Sequence of chain 1.B:
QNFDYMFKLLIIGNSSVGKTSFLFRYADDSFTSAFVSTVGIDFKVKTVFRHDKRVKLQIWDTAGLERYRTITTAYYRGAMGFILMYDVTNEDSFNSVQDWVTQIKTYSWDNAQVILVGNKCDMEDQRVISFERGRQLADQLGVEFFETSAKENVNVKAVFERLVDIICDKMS

Binding-site contacts:
Ligand atom O1G contacts residue LYS36 of chain 1.B at 2.6 Å (salt-bridge).
Ligand atom N3B contacts residue MG1 of chain 1.H at 3.5 Å.
Ligand atom O2' contacts residue PHE48 of chain 1.B at 3.3 Å.
Ligand atom O2' contacts residue SER50 of chain 1.B at 3.3 Å (h-bond).
Ligand atom N2 contacts residue ASP139 of chain 1.B at 2.9 Å (salt-bridge).
Ligand atom N2 contacts residue MET140 of chain 1.B at 3.3 Å.
Ligand atom PB contacts residue LYS36 of chain 1.B at 3.5 Å.
Ligand atom O6 contacts residue LYS168 of chain 1.B at 3.2 Å (salt-bridge).
Ligand atom O2' contacts residue THR49 of chain 1.B at 2.8 Å (h-bond).
Ligand atom O3G contacts residue SER54 of chain 1.B at 2.9 Å (h-bond).
Ligand atom O1A contacts residue THR37 of chain 1.B at 3.5 Å (h-bond).
Ligand atom O6 contacts residue LYS137 of chain 1.B at 3.5 Å.
Ligand atom N1 contacts residue ASP139 of chain 1.B at 2.8 Å (salt-bridge).
Ligand atom O1A contacts residue SER38 of chain 1.B at 2.8 Å (h-bond).
Ligand atom O6 contacts residue ASN136 of chain 1.B at 3.4 Å (h-bond).
Ligand atom O1G contacts residue SER32 of chain 1.B at 3.4 Å.
Ligand atom O4' contacts residue LYS137 of chain 1.B at 3.2 Å (salt-bridge).
Ligand atom O1B contacts residue THR37 of chain 1.B at 3.0 Å (h-bond).
Ligand atom O1B contacts residue MG1 of chain 1.H at 2.1 Å.
Ligand atom O1G contacts residue GLY81 of chain 1.B at 2.8 Å (h-bond).
Ligand atom O3G contacts residue SER32 of chain 1.B at 2.7 Å (h-bond).
Ligand atom N2 contacts residue LYS168 of chain 1.B at 3.4 Å.
Ligand atom O2G contacts residue MG1 of chain 1.H at 2.0 Å.
Ligand atom O1A contacts residue GLY35 of chain 1.B at 3.3 Å.
Ligand atom O6 contacts residue ASP139 of chain 1.B at 3.4 Å (salt-bridge).
Ligand atom PG contacts residue MG1 of chain 1.H at 3.2 Å.
Ligand atom O2G contacts residue THR55 of chain 1.B at 2.8 Å (h-bond).
Ligand atom O2B contacts residue LYS36 of chain 1.B at 2.8 Å (salt-bridge).
Ligand atom N1 contacts residue LYS168 of chain 1.B at 3.4 Å.
Ligand atom O2B contacts residue VAL34 of chain 1.B at 3.3 Å (h-bond).
Ligand atom PB contacts residue MG1 of chain 1.H at 3.3 Å.
Ligand atom N3B contacts residue SER33 of chain 1.B at 3.0 Å (h-bond).
Ligand atom O2B contacts residue GLY35 of chain 1.B at 3.0 Å (h-bond).
Ligand atom O6 contacts residue SER166 of chain 1.B at 3.4 Å (h-bond).
Ligand atom O3' contacts residue SER50 of chain 1.B at 2.7 Å (h-bond).
Ligand atom O3A contacts residue GLY35 of chain 1.B at 3.2 Å (h-bond).
Ligand atom O6 contacts residue ALA167 of chain 1.B at 2.9 Å (h-bond).
Ligand atom O2A contacts residue PHE52 of chain 1.B at 3.3 Å.
Ligand atom C8 contacts residue SER38 of chain 1.B at 3.4 Å.
Ligand atom N7 contacts residue ASN136 of chain 1.B at 3.3 Å (h-bond).

The small molecule below binds the protein below.
Small molecule (SMILES): Nc1nc2c(ncn2[C@@H]2O[C@H](CO[P](=O)(O)O[P](=O)(O)NP(=O)(O)O)[C@@H](O)[C@H]2O)c(=O)[nH]1